Binding-site contacts:
Ligand atom O3A contacts residue MG1 of chain 1.C at 3.6 Å.
Ligand atom N6 contacts residue VAL120 of chain 1.A at 3.5 Å.
Ligand atom PB contacts residue MG1 of chain 1.D at 3.3 Å.
Ligand atom C8 contacts residue VAL51 of chain 1.A at 3.6 Å (hydrophobic).
Ligand atom O2' contacts residue ASN127 of chain 1.A at 3.1 Å (h-bond).
Ligand atom C6 contacts residue ALA71 of chain 1.A at 3.6 Å (hydrophobic).
Ligand atom O1G contacts residue ALA47 of chain 1.A at 3.2 Å (h-bond).
Ligand atom O3' contacts residue ARG186 of chain 1.A at 3.1 Å (salt-bridge).
Ligand atom C2 contacts residue ALA123 of chain 1.A at 3.2 Å (hydrophobic).
Ligand atom O2A contacts residue ASP200 of chain 1.A at 3.2 Å (salt-bridge).
Ligand atom O2B contacts residue ASP200 of chain 1.A at 3.2 Å (salt-bridge).
Ligand atom C6 contacts residue LEU189 of chain 1.A at 3.5 Å (hydrophobic).
Ligand atom O1A contacts residue LYS73 of chain 1.A at 2.8 Å (salt-bridge).
Ligand atom O1B contacts residue LYS73 of chain 1.A at 2.7 Å (salt-bridge).
Ligand atom O3' contacts residue ASN127 of chain 1.A at 3.2 Å (h-bond).
Ligand atom O3A contacts residue LYS73 of chain 1.A at 3.6 Å.
Ligand atom C5 contacts residue LEU189 of chain 1.A at 3.5 Å (hydrophobic).
Ligand atom PB contacts residue ASP200 of chain 1.A at 3.7 Å.
Ligand atom O4' contacts residue GLY44 of chain 1.A at 3.5 Å.
Ligand atom PA contacts residue LYS73 of chain 1.A at 3.7 Å.
Ligand atom N6 contacts residue ALA71 of chain 1.A at 3.3 Å.
Ligand atom O1G contacts residue PHE48 of chain 1.A at 3.0 Å (h-bond).
Ligand atom N7 contacts residue VAL51 of chain 1.A at 3.6 Å.
Ligand atom C2 contacts residue LEU43 of chain 1.A at 3.6 Å (hydrophobic).
Ligand atom O2G contacts residue MG1 of chain 1.D at 2.3 Å.
Ligand atom O2B contacts residue MG1 of chain 1.C at 2.3 Å.
Ligand atom PA contacts residue MG1 of chain 1.C at 3.5 Å.
Ligand atom O2A contacts residue ASN187 of chain 1.A at 3.3 Å (h-bond).
Ligand atom O1G contacts residue GLY46 of chain 1.A at 3.0 Å.
Ligand atom O1B contacts residue MG1 of chain 1.D at 2.2 Å.
Ligand atom PB contacts residue MG1 of chain 1.C at 3.3 Å.
Ligand atom PG contacts residue MG1 of chain 1.D at 3.4 Å.
Ligand atom O1B contacts residue ASP200 of chain 1.A at 3.4 Å (salt-bridge).
Ligand atom O2A contacts residue MG1 of chain 1.C at 2.3 Å.
Ligand atom O3G contacts residue GLY46 of chain 1.A at 3.5 Å.
Ligand atom O1G contacts residue GLY49 of chain 1.A at 3.0 Å (h-bond).
Ligand atom N1 contacts residue ALA123 of chain 1.A at 3.1 Å (h-bond).
Ligand atom N6 contacts residue LEU189 of chain 1.A at 3.5 Å.
Ligand atom N6 contacts residue GLU121 of chain 1.A at 2.9 Å (salt-bridge).
Ligand atom C3B contacts residue MG1 of chain 1.D at 3.5 Å.

The protein below binds the small molecule below.
Small molecule (SMILES): Nc1ncnc2c1ncn2[C@@H]1O[C@H](CO[P](=O)(O)O[P](=O)(O)CP(=O)(O)O)[C@@H](O)[C@H]1O

Sequence of chain 1.A:
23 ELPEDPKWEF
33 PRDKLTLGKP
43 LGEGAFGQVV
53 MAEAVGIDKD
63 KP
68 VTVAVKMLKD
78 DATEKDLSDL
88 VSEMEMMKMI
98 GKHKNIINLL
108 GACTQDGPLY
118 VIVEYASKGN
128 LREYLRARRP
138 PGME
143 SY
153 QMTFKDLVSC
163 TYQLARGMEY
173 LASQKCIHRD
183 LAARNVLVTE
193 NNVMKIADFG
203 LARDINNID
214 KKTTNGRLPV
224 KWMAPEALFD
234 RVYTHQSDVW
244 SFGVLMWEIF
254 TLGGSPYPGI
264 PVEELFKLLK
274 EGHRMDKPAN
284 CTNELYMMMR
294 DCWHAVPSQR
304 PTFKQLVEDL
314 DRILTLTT